Sequence of chain 1.U:
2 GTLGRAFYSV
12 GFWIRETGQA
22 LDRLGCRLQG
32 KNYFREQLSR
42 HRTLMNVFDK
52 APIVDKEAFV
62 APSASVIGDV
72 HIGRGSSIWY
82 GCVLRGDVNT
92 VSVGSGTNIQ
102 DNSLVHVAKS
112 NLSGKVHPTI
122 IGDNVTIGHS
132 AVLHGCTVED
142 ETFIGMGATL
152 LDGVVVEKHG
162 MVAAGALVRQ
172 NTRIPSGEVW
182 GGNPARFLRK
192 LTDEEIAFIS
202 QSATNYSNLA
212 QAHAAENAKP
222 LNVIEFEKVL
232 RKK

Sequence of chain 1.G:
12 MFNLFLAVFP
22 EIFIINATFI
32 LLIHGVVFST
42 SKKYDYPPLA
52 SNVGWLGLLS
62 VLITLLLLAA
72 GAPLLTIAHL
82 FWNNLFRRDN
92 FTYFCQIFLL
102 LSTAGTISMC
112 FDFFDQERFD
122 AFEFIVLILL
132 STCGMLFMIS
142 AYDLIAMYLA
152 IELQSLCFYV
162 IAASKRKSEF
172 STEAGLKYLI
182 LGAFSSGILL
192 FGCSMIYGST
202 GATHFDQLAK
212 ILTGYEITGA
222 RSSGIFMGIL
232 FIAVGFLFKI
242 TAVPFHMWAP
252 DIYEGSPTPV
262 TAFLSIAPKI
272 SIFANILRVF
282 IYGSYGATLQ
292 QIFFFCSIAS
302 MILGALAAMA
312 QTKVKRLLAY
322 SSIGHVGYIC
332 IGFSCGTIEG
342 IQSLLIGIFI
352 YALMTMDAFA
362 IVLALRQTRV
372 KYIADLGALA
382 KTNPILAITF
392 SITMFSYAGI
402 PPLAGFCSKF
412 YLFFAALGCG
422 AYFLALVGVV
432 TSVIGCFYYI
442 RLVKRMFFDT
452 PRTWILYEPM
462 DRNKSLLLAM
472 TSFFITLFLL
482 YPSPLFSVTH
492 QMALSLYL

Binding-site contacts:
Ligand atom C2 contacts residue PTY1 of chain 1.Y at 3.8 Å.
Ligand atom C9 contacts residue LEU22 of chain 1.U at 3.8 Å (hydrophobic).
Ligand atom CB contacts residue ARG28 of chain 1.U at 3.6 Å.
Ligand atom CA contacts residue ARG24 of chain 1.U at 3.5 Å.
Ligand atom OT1 contacts residue ARG28 of chain 1.U at 4.1 Å.
Ligand atom OT2 contacts residue ARG28 of chain 1.U at 2.6 Å (salt-bridge).
Ligand atom OT1 contacts residue TYR238 of chain 1.S at 2.5 Å (h-bond).
Ligand atom C16 contacts residue TRP33 of chain 1.M at 4.1 Å (hydrophobic).
Ligand atom O4 contacts residue T7X1 of chain 1.EA at 2.9 Å (h-bond).
Ligand atom C1 contacts residue GLU34 of chain 1.M at 3.8 Å.
Ligand atom C6 contacts residue T7X1 of chain 1.EA at 3.7 Å.
Ligand atom C contacts residue ARG28 of chain 1.U at 3.2 Å.
Ligand atom O3 contacts residue PGT1 of chain 1.CA at 2.8 Å (h-bond).
Ligand atom C10 contacts residue LEU22 of chain 1.U at 3.8 Å (hydrophobic).
Ligand atom P contacts residue PGT1 of chain 1.CA at 3.6 Å.
Ligand atom C contacts residue ARG24 of chain 1.U at 3.2 Å.
Ligand atom OT1 contacts residue ARG24 of chain 1.U at 4.1 Å.
Ligand atom C14 contacts residue PTY1 of chain 1.Y at 3.4 Å.
Ligand atom C1 contacts residue PTY1 of chain 1.Y at 3.7 Å.
Ligand atom C contacts residue TYR238 of chain 1.S at 3.7 Å (hydrophobic).
Ligand atom O3 contacts residue PTY1 of chain 1.Y at 3.1 Å (h-bond).
Ligand atom O4 contacts residue PGT1 of chain 1.CA at 3.2 Å.
Ligand atom O12 contacts residue PTY1 of chain 1.Y at 3.4 Å (h-bond).
Ligand atom CA contacts residue ARG28 of chain 1.U at 3.5 Å.
Ligand atom C14 contacts residue PGT1 of chain 1.CA at 3.8 Å.
Ligand atom OT2 contacts residue ARG24 of chain 1.U at 2.7 Å (salt-bridge).
Ligand atom O12 contacts residue GLU34 of chain 1.M at 3.2 Å (salt-bridge).
Ligand atom C1 contacts residue ARG463 of chain 1.G at 3.9 Å.
Ligand atom O52 contacts residue PGT1 of chain 1.CA at 4.0 Å.
Ligand atom P contacts residue PTY1 of chain 1.Y at 3.7 Å.
Ligand atom C9 contacts residue TRP33 of chain 1.M at 4.1 Å (hydrophobic).
Ligand atom OT2 contacts residue TYR238 of chain 1.S at 4.0 Å.
Ligand atom O11 contacts residue PGT1 of chain 1.CA at 3.3 Å.
Ligand atom N contacts residue ARG24 of chain 1.U at 3.0 Å (salt-bridge).
Ligand atom N contacts residue ARG28 of chain 1.U at 3.2 Å (salt-bridge).
Ligand atom C13 contacts residue TRP33 of chain 1.M at 3.4 Å (hydrophobic).
Ligand atom C13 contacts residue GLU34 of chain 1.M at 3.7 Å.
Ligand atom O2 contacts residue PGT1 of chain 1.CA at 3.8 Å.
Ligand atom O2 contacts residue PTY1 of chain 1.Y at 3.0 Å (h-bond).
Ligand atom O12 contacts residue ARG463 of chain 1.G at 2.8 Å (salt-bridge).

Sequence of chain 1.M:
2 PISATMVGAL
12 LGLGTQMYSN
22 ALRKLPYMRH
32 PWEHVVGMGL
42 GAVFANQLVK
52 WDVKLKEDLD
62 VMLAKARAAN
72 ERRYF

This small molecule binds to this protein.
Small molecule (SMILES): CCCCCC(=O)OCC(CO[P](=O)(O)OC[C@H](N)C(=O)O)OC(=O)CCCCC

Sequence of chain 1.S:
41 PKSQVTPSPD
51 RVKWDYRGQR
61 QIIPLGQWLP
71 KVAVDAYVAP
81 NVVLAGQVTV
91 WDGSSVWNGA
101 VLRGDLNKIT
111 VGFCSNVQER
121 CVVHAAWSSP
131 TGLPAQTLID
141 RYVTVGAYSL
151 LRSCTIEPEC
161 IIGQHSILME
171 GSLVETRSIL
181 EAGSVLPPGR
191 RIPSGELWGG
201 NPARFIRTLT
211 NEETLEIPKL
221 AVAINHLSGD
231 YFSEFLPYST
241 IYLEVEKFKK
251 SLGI